This protein binds this small molecule.
Small molecule (SMILES): O=C1C=CCCC1

Binding-site contacts:
Ligand atom C3 contacts residue TRP113 of chain 1.B at 4.2 Å (hydrophobic).
Ligand atom C6 contacts residue LEU495 of chain 1.B at 4.0 Å (hydrophobic).
Ligand atom C6 contacts residue PHE496 of chain 1.B at 4.0 Å (hydrophobic).
Ligand atom C3 contacts residue PHE496 of chain 1.B at 4.3 Å (hydrophobic).
Ligand atom C5 contacts residue SER353 of chain 1.B at 3.9 Å.
Ligand atom C1 contacts residue LEU495 of chain 1.B at 3.1 Å (hydrophobic).
Ligand atom C4 contacts residue PHE496 of chain 1.B at 3.7 Å (hydrophobic).
Ligand atom C3 contacts residue LEU495 of chain 1.B at 3.7 Å (hydrophobic).
Ligand atom O1 contacts residue GLY498 of chain 1.B at 2.9 Å (h-bond).
Ligand atom C4 contacts residue TYR415 of chain 1.B at 3.6 Å (hydrophobic).
Ligand atom C6 contacts residue SER353 of chain 1.B at 3.7 Å.
Ligand atom C4 contacts residue TRP113 of chain 1.B at 4.3 Å (hydrophobic).
Ligand atom C5 contacts residue PHE496 of chain 1.B at 3.7 Å (hydrophobic).
Ligand atom C1 contacts residue GLY498 of chain 1.B at 4.0 Å.
Ligand atom O1 contacts residue PHE496 of chain 1.B at 3.8 Å.
Ligand atom O1 contacts residue ASN497 of chain 1.B at 3.7 Å.
Ligand atom O1 contacts residue LEU495 of chain 1.B at 3.1 Å (h-bond).
Ligand atom C6 contacts residue GLY498 of chain 1.B at 4.1 Å.
Ligand atom C2 contacts residue LEU495 of chain 1.B at 2.9 Å (hydrophobic).
Ligand atom O1 contacts residue VAL494 of chain 1.B at 4.5 Å.
Ligand atom C2 contacts residue PHE496 of chain 1.B at 4.5 Å (hydrophobic).
Ligand atom C5 contacts residue TYR415 of chain 1.B at 3.4 Å (hydrophobic).
Ligand atom C1 contacts residue PHE496 of chain 1.B at 3.9 Å (hydrophobic).
Ligand atom C1 contacts residue ASN497 of chain 1.B at 4.5 Å.

Sequence of chain 1.B:
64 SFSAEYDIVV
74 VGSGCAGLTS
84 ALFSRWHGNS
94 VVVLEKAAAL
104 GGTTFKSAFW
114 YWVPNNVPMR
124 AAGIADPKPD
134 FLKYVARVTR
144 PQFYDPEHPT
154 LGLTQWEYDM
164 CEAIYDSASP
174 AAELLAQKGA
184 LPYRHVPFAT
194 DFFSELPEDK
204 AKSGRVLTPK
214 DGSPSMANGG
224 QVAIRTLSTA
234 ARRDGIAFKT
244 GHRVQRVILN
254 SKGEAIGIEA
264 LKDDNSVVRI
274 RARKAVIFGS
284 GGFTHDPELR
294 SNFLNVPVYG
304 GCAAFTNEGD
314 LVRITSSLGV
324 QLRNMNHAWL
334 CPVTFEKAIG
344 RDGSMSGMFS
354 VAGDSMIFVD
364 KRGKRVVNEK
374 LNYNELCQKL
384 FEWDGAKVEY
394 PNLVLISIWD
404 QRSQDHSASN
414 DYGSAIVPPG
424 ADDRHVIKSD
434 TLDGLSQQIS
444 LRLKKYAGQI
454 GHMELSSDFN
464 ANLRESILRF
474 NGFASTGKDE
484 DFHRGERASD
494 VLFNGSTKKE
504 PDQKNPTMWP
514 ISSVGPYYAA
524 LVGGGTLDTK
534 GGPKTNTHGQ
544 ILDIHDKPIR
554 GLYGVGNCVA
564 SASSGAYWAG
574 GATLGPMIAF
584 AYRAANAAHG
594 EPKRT